A small-molecule ligand and the protein it binds are described below.
Small molecule (SMILES): CN1[C@@H]2CC[C@H]1CC(O)C2

Binding-site contacts:
Ligand atom C1 contacts residue GLU156 of chain 2.B at 3.8 Å.
Ligand atom C4 contacts residue TYR159 of chain 2.B at 4.0 Å (hydrophobic).
Ligand atom C3 contacts residue SER146 of chain 2.B at 4.0 Å.
Ligand atom O3 contacts residue GLU156 of chain 2.B at 3.6 Å (salt-bridge).
Ligand atom C2 contacts residue NAP1 of chain 2.E at 4.0 Å.
Ligand atom C2 contacts residue GLU156 of chain 2.B at 3.8 Å.
Ligand atom N8 contacts residue TYR100 of chain 2.B at 4.1 Å.
Ligand atom C4 contacts residue NAP1 of chain 2.E at 4.4 Å.
Ligand atom C4 contacts residue TYR100 of chain 2.B at 4.1 Å (hydrophobic).
Ligand atom O3 contacts residue TYR159 of chain 2.B at 2.7 Å (h-bond).
Ligand atom C4 contacts residue GLU156 of chain 2.B at 3.4 Å.
Ligand atom O3 contacts residue SER146 of chain 2.B at 2.8 Å (h-bond).
Ligand atom C9 contacts residue LEU213 of chain 2.B at 4.3 Å (hydrophobic).
Ligand atom C3 contacts residue NAP1 of chain 2.E at 3.4 Å.
Ligand atom C2 contacts residue SER146 of chain 2.B at 4.2 Å.
Ligand atom C6 contacts residue LEU196 of chain 2.B at 3.6 Å (hydrophobic).
Ligand atom C9 contacts residue GLU156 of chain 2.B at 3.3 Å.
Ligand atom O3 contacts residue SER148 of chain 2.B at 4.0 Å.
Ligand atom C6 contacts residue NAP1 of chain 2.E at 3.5 Å.
Ligand atom C6 contacts residue TYR100 of chain 2.B at 4.3 Å (hydrophobic).
Ligand atom O3 contacts residue NAP1 of chain 2.E at 3.4 Å.
Ligand atom N8 contacts residue GLU156 of chain 2.B at 2.8 Å (salt-bridge).
Ligand atom C7 contacts residue GLY190 of chain 2.B at 4.2 Å.
Ligand atom C2 contacts residue GLY190 of chain 2.B at 4.3 Å.
Ligand atom C5 contacts residue GLU156 of chain 2.B at 3.4 Å.
Ligand atom C9 contacts residue LEU210 of chain 2.B at 3.7 Å (hydrophobic).
Ligand atom C6 contacts residue VAL197 of chain 2.B at 3.9 Å (hydrophobic).
Ligand atom C1 contacts residue LEU213 of chain 2.B at 3.8 Å (hydrophobic).
Ligand atom C5 contacts residue TYR100 of chain 2.B at 3.3 Å (hydrophobic).
Ligand atom C3 contacts residue TYR159 of chain 2.B at 3.7 Å (hydrophobic).
Ligand atom C7 contacts residue NAP1 of chain 2.E at 3.3 Å.
Ligand atom C7 contacts residue LEU210 of chain 2.B at 4.0 Å (hydrophobic).
Ligand atom C5 contacts residue LEU196 of chain 2.B at 3.7 Å (hydrophobic).
Ligand atom C3 contacts residue GLU156 of chain 2.B at 3.9 Å.
Ligand atom C6 contacts residue LEU210 of chain 2.B at 4.4 Å (hydrophobic).
Ligand atom C9 contacts residue TYR100 of chain 2.B at 4.0 Å (hydrophobic).
Ligand atom C7 contacts residue VAL191 of chain 2.B at 4.3 Å (hydrophobic).
Ligand atom C4 contacts residue VAL98 of chain 2.B at 4.1 Å (hydrophobic).
Ligand atom C4 contacts residue LEU196 of chain 2.B at 4.0 Å (hydrophobic).
Ligand atom C7 contacts residue VAL197 of chain 2.B at 4.4 Å (hydrophobic).

Sequence of chain 2.B:
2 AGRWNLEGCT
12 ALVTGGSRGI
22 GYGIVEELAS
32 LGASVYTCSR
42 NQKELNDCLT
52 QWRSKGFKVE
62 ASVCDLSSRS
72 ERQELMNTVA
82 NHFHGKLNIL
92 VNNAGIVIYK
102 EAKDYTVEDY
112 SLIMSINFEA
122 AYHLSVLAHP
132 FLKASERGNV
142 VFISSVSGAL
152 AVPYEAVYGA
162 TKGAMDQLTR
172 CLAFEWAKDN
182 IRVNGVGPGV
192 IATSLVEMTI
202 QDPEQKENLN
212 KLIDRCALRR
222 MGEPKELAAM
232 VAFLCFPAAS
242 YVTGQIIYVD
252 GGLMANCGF